The protein below binds the small molecule below.
Small molecule (SMILES): CC(=O)N[C@@H]1[C@@H](O)[C@H](O)[C@@H](CO)O[C@H]1O

Binding-site contacts:
Ligand atom C5 contacts residue ASN236 of chain 1.C at 3.8 Å.
Ligand atom C5 contacts residue THR238 of chain 1.C at 3.8 Å.
Ligand atom C2 contacts residue ASN236 of chain 1.C at 2.6 Å.
Ligand atom C4 contacts residue THR238 of chain 1.C at 3.5 Å.
Ligand atom C3 contacts residue ASN236 of chain 1.C at 4.0 Å.
Ligand atom C6 contacts residue GLU277 of chain 1.C at 3.9 Å.
Ligand atom O6 contacts residue THR238 of chain 1.C at 3.2 Å (h-bond).
Ligand atom C3 contacts residue THR238 of chain 1.C at 4.1 Å.
Ligand atom C1 contacts residue ASN236 of chain 1.C at 1.5 Å.
Ligand atom C4 contacts residue ASN236 of chain 1.C at 4.4 Å.
Ligand atom O6 contacts residue GLU277 of chain 1.C at 3.1 Å (salt-bridge).
Ligand atom C1 contacts residue THR238 of chain 1.C at 3.8 Å.
Ligand atom C6 contacts residue SER276 of chain 1.C at 4.5 Å.
Ligand atom O5 contacts residue THR238 of chain 1.C at 3.2 Å (h-bond).
Ligand atom O7 contacts residue GLY239 of chain 1.C at 3.7 Å.
Ligand atom O6 contacts residue SER276 of chain 1.C at 3.8 Å.
Ligand atom C6 contacts residue THR238 of chain 1.C at 4.0 Å.
Ligand atom N2 contacts residue ASN236 of chain 1.C at 3.0 Å (h-bond).
Ligand atom O5 contacts residue ASN236 of chain 1.C at 2.5 Å (h-bond).
Ligand atom O7 contacts residue ASN236 of chain 1.C at 3.5 Å (h-bond).
Ligand atom C2 contacts residue THR238 of chain 1.C at 3.5 Å.
Ligand atom C7 contacts residue ASN236 of chain 1.C at 3.6 Å.

Sequence of chain 1.C:
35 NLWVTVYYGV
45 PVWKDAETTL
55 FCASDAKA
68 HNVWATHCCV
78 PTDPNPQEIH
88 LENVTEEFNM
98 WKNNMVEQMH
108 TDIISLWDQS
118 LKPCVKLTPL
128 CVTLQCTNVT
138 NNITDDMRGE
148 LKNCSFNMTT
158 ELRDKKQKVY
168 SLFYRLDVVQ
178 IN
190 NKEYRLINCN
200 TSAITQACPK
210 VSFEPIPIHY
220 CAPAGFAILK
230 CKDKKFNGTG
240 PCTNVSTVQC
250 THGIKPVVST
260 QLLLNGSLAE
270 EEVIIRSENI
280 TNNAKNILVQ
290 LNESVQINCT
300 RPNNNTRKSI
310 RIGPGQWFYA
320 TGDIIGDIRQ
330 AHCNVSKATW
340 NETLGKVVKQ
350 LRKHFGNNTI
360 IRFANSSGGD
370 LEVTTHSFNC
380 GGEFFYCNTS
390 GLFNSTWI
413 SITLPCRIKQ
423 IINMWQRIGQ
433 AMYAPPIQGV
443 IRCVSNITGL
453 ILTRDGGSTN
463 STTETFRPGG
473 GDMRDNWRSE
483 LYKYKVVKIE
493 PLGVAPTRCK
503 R